Binding-site contacts:
Ligand atom C2 contacts residue ASN110 of chain 1.B at 2.5 Å.
Ligand atom C5 contacts residue GLN93 of chain 1.B at 3.6 Å.
Ligand atom C5 contacts residue ASN110 of chain 1.B at 3.7 Å.
Ligand atom N2 contacts residue ASP117 of chain 1.A at 4.3 Å.
Ligand atom C1 contacts residue ASN110 of chain 1.B at 1.4 Å.
Ligand atom C8 contacts residue ARG119 of chain 1.B at 4.2 Å.
Ligand atom O5 contacts residue ASN110 of chain 1.B at 2.4 Å (h-bond).
Ligand atom C4 contacts residue ASN110 of chain 1.B at 4.2 Å.
Ligand atom C1 contacts residue GLN93 of chain 1.B at 4.1 Å.
Ligand atom C6 contacts residue GLN93 of chain 1.B at 3.6 Å.
Ligand atom N2 contacts residue ASN110 of chain 1.B at 2.9 Å (h-bond).
Ligand atom O6 contacts residue GLN93 of chain 1.B at 4.0 Å.
Ligand atom C7 contacts residue ASN110 of chain 1.B at 3.7 Å.
Ligand atom O5 contacts residue GLN93 of chain 1.B at 3.4 Å (h-bond).
Ligand atom C7 contacts residue ARG119 of chain 1.B at 4.1 Å.
Ligand atom C8 contacts residue ASN110 of chain 1.B at 4.1 Å.
Ligand atom C3 contacts residue ASN110 of chain 1.B at 3.8 Å.
Ligand atom O7 contacts residue ASP117 of chain 1.A at 4.5 Å.
Ligand atom O7 contacts residue ARG119 of chain 1.B at 3.5 Å.

This protein binds this small molecule.
Small molecule (SMILES): CC(=O)N[C@@H]1[C@@H](O)[C@H](O)[C@@H](CO)O[C@H]1O

Sequence of chain 1.A:
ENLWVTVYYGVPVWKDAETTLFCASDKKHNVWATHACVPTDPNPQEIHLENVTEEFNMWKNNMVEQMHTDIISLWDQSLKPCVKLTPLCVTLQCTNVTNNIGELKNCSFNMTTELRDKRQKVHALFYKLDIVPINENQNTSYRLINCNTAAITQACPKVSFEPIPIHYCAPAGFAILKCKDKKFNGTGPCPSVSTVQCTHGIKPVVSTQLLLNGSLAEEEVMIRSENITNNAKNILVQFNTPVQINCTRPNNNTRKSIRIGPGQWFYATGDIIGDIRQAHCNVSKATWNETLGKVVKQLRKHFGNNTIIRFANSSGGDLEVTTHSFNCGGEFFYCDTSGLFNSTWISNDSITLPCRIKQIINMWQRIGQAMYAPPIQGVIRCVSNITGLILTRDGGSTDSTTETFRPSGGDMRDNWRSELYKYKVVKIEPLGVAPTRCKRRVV

Sequence of chain 1.B:
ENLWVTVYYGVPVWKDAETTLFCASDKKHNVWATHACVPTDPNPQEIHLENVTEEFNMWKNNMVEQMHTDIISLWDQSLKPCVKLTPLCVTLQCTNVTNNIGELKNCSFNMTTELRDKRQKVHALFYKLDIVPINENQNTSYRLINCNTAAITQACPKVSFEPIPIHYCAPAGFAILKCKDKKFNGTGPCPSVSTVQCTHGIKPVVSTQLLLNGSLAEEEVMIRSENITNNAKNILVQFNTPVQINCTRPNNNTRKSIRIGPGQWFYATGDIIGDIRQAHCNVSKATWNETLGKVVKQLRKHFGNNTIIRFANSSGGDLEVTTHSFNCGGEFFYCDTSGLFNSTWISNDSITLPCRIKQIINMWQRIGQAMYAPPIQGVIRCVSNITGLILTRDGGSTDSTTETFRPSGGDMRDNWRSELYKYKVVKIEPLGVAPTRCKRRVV